Binding-site contacts:
Ligand atom O1 contacts residue ARG1012 of chain 1.D at 3.0 Å (salt-bridge).
Ligand atom C2 contacts residue ILE972 of chain 1.A at 4.2 Å (hydrophobic).
Ligand atom C18 contacts residue ALA1019 of chain 1.D at 4.0 Å (hydrophobic).
Ligand atom O1 contacts residue ILE972 of chain 1.A at 3.9 Å.
Ligand atom C10 contacts residue ARG1012 of chain 1.D at 4.2 Å.
Ligand atom C26 contacts residue VAL942 of chain 1.A at 3.7 Å (hydrophobic).
Ligand atom C26 contacts residue LEU945 of chain 1.A at 3.7 Å (hydrophobic).
Ligand atom C4 contacts residue PHE1003 of chain 1.D at 4.1 Å (hydrophobic).
Ligand atom C25 contacts residue LEU945 of chain 1.A at 3.8 Å (hydrophobic).
Ligand atom C4 contacts residue ARG1012 of chain 1.D at 3.4 Å.
Ligand atom C6 contacts residue PHE976 of chain 1.A at 3.6 Å (hydrophobic).
Ligand atom C3 contacts residue PHE1003 of chain 1.D at 3.7 Å (hydrophobic).
Ligand atom C27 contacts residue TYR979 of chain 1.A at 3.7 Å (hydrophobic).
Ligand atom C16 contacts residue TYR979 of chain 1.A at 3.8 Å (hydrophobic).
Ligand atom O1 contacts residue PHE1003 of chain 1.D at 2.8 Å (h-bond).
Ligand atom C19 contacts residue ARG1012 of chain 1.D at 3.2 Å.
Ligand atom C21 contacts residue LEU975 of chain 1.A at 4.3 Å (hydrophobic).
Ligand atom C15 contacts residue TYR979 of chain 1.A at 4.1 Å (hydrophobic).
Ligand atom C12 contacts residue LEU975 of chain 1.A at 3.6 Å (hydrophobic).
Ligand atom C14 contacts residue LEU975 of chain 1.A at 4.0 Å (hydrophobic).
Ligand atom C22 contacts residue TYR979 of chain 1.A at 4.1 Å (hydrophobic).
Ligand atom C3 contacts residue ARG1012 of chain 1.D at 4.1 Å.
Ligand atom C19 contacts residue CLR1 of chain 1.GA at 4.2 Å.
Ligand atom C11 contacts residue LEU975 of chain 1.A at 4.3 Å (hydrophobic).
Ligand atom C26 contacts residue LEU946 of chain 1.A at 3.7 Å (hydrophobic).
Ligand atom C16 contacts residue LEU975 of chain 1.A at 3.6 Å (hydrophobic).
Ligand atom C25 contacts residue TYR979 of chain 1.A at 4.0 Å (hydrophobic).
Ligand atom C24 contacts residue TYR979 of chain 1.A at 4.1 Å (hydrophobic).
Ligand atom C19 contacts residue PHE1016 of chain 1.D at 3.8 Å (hydrophobic).
Ligand atom C6 contacts residue PRO1015 of chain 1.D at 3.9 Å (hydrophobic).
Ligand atom C7 contacts residue PHE976 of chain 1.A at 3.7 Å (hydrophobic).
Ligand atom C2 contacts residue CLR1 of chain 1.GA at 3.6 Å.
Ligand atom C15 contacts residue LEU975 of chain 1.A at 3.4 Å (hydrophobic).
Ligand atom C24 contacts residue LEU946 of chain 1.A at 4.1 Å (hydrophobic).
Ligand atom C18 contacts residue PHE1016 of chain 1.D at 3.7 Å (hydrophobic).
Ligand atom C5 contacts residue ARG1012 of chain 1.D at 4.0 Å.
Ligand atom C1 contacts residue CLR1 of chain 1.GA at 4.0 Å.
Ligand atom C2 contacts residue ARG1012 of chain 1.D at 4.1 Å.
Ligand atom C3 contacts residue ILE972 of chain 1.A at 3.8 Å (hydrophobic).
Ligand atom C27 contacts residue VAL942 of chain 1.A at 3.9 Å (hydrophobic).

The small molecule below binds the protein below.
Small molecule (SMILES): CC(C)CCC[C@@H](C)[C@H]1CC[C@H]2[C@@H]3CC=C4C[C@@H](O)CC[C@]4(C)[C@H]3CC[C@]12C

Sequence of chain 1.A:
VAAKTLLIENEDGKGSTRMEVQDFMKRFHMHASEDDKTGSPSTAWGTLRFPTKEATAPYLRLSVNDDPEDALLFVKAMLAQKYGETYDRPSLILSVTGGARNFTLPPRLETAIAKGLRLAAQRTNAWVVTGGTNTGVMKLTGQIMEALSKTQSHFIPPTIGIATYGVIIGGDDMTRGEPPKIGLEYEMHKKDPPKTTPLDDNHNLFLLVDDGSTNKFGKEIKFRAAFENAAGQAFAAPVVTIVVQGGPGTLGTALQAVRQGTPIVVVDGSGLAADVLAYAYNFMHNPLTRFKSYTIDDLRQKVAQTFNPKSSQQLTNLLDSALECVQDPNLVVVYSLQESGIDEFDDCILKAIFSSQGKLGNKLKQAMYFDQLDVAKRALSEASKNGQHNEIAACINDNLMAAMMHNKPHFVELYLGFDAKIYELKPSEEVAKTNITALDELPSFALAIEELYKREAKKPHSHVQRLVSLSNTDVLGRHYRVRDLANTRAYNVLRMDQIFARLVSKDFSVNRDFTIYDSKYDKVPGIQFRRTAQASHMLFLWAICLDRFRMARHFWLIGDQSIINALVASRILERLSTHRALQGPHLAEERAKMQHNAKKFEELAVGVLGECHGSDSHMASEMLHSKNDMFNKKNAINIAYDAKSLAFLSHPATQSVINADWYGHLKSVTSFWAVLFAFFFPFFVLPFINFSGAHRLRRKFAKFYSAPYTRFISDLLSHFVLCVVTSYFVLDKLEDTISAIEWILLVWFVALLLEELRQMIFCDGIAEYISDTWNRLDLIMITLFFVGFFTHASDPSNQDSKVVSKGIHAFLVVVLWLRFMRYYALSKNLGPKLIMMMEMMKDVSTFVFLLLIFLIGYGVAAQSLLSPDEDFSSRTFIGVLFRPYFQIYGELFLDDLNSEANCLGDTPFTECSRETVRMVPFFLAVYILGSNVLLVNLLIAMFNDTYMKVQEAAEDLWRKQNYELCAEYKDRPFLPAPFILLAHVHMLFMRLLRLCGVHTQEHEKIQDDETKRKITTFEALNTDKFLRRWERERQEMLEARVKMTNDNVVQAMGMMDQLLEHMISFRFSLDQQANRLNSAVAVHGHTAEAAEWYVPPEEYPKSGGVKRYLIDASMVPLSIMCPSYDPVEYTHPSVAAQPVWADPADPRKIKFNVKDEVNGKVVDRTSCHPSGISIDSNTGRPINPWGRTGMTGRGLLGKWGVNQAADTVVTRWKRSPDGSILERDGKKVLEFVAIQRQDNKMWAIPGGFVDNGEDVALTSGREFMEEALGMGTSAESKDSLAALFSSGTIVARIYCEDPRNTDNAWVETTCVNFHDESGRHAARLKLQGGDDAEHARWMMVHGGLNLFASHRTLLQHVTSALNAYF

Sequence of chain 1.D:
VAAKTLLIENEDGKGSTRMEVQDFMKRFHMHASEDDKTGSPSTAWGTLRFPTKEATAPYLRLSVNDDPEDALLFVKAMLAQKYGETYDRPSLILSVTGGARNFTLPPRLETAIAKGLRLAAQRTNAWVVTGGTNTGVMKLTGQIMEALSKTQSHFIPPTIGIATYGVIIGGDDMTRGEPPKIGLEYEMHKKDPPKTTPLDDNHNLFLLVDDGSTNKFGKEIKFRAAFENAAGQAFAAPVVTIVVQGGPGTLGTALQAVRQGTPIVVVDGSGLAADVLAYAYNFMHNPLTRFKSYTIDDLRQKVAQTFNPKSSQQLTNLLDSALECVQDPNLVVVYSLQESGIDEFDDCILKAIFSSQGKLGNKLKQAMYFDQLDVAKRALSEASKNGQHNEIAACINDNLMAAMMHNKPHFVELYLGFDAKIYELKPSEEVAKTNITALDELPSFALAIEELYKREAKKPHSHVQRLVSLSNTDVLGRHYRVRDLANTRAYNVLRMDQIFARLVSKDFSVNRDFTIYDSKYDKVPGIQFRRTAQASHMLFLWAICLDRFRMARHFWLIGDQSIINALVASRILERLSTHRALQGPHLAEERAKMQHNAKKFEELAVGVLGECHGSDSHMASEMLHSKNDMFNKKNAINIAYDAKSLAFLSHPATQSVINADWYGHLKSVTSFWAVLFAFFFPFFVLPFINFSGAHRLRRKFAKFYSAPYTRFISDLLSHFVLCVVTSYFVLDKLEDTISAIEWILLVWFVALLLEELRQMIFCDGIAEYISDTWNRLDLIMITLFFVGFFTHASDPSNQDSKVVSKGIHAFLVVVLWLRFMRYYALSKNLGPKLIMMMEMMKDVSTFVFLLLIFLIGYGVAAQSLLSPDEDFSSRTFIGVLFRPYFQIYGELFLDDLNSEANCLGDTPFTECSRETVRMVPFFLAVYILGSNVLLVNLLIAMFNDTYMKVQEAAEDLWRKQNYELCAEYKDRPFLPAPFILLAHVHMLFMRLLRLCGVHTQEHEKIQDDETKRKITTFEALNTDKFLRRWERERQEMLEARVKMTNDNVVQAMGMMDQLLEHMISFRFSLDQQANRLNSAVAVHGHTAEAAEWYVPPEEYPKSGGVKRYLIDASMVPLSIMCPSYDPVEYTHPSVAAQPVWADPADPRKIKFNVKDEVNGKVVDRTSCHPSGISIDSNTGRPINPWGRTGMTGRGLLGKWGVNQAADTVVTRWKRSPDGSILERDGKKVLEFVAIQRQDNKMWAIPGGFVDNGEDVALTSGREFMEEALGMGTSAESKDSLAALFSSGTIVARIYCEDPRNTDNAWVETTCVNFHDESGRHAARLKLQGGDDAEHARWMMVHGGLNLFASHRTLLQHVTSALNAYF